Sequence of chain 1.B:
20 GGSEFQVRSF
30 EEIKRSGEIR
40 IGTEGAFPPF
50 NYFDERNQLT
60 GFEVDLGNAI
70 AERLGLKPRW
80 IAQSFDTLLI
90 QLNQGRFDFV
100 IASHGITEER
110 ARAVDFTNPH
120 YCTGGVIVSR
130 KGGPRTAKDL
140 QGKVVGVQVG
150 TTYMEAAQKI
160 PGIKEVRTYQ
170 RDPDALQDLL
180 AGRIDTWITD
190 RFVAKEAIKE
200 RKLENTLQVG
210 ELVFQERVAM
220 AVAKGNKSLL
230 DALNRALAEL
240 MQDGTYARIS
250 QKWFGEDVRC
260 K

A small-molecule ligand and the protein it binds are described below.
Small molecule (SMILES): N[C@@H](CCCC[NH3+])C(=O)O

Binding-site contacts:
Ligand atom NZ contacts residue GLN147 of chain 1.B at 2.7 Å (h-bond).
Ligand atom O contacts residue GLU215 of chain 1.B at 3.9 Å.
Ligand atom N contacts residue SER102 of chain 1.B at 2.8 Å (h-bond).
Ligand atom C contacts residue SER102 of chain 1.B at 3.8 Å.
Ligand atom O contacts residue THR151 of chain 1.B at 3.7 Å.
Ligand atom CE contacts residue GLU43 of chain 1.B at 3.6 Å.
Ligand atom N contacts residue GLU215 of chain 1.B at 2.6 Å (salt-bridge).
Ligand atom CG contacts residue SER102 of chain 1.B at 3.4 Å.
Ligand atom CG contacts residue ALA101 of chain 1.B at 3.9 Å (hydrophobic).
Ligand atom O contacts residue GLY104 of chain 1.B at 2.8 Å (h-bond).
Ligand atom N contacts residue GLY104 of chain 1.B at 4.0 Å.
Ligand atom CE contacts residue GLN147 of chain 1.B at 3.1 Å.
Ligand atom CA contacts residue SER102 of chain 1.B at 3.6 Å.
Ligand atom CE contacts residue PHE46 of chain 1.B at 3.8 Å (hydrophobic).
Ligand atom OXT contacts residue THR150 of chain 1.B at 3.2 Å.
Ligand atom C contacts residue ARG109 of chain 1.B at 3.6 Å.
Ligand atom CD contacts residue PHE46 of chain 1.B at 3.8 Å (hydrophobic).
Ligand atom NZ contacts residue PHE46 of chain 1.B at 3.2 Å.
Ligand atom CB contacts residue PHE46 of chain 1.B at 4.0 Å (hydrophobic).
Ligand atom CD contacts residue PHE84 of chain 1.B at 3.4 Å (hydrophobic).
Ligand atom OXT contacts residue ARG109 of chain 1.B at 2.9 Å (salt-bridge).
Ligand atom O contacts residue ARG109 of chain 1.B at 2.7 Å (salt-bridge).
Ligand atom OXT contacts residue THR151 of chain 1.B at 2.8 Å (h-bond).
Ligand atom CE contacts residue THR150 of chain 1.B at 4.1 Å.
Ligand atom CG contacts residue PHE84 of chain 1.B at 3.6 Å (hydrophobic).
Ligand atom C contacts residue THR151 of chain 1.B at 3.3 Å.
Ligand atom CB contacts residue TYR152 of chain 1.B at 3.4 Å (hydrophobic).
Ligand atom CB contacts residue SER102 of chain 1.B at 3.9 Å.
Ligand atom O contacts residue SER102 of chain 1.B at 3.4 Å (h-bond).
Ligand atom N contacts residue TYR152 of chain 1.B at 3.2 Å (h-bond).
Ligand atom CD contacts residue SER102 of chain 1.B at 3.9 Å.
Ligand atom CA contacts residue TYR152 of chain 1.B at 3.3 Å (hydrophobic).
Ligand atom CA contacts residue THR151 of chain 1.B at 3.6 Å.
Ligand atom CA contacts residue GLU215 of chain 1.B at 3.6 Å.
Ligand atom O contacts residue HIS103 of chain 1.B at 3.6 Å.
Ligand atom C contacts residue GLY104 of chain 1.B at 4.0 Å.
Ligand atom CE contacts residue PHE84 of chain 1.B at 3.9 Å (hydrophobic).
Ligand atom NZ contacts residue GLU43 of chain 1.B at 2.5 Å (salt-bridge).
Ligand atom CD contacts residue ALA101 of chain 1.B at 3.6 Å (hydrophobic).
Ligand atom CD contacts residue GLU43 of chain 1.B at 3.9 Å.